Sequence of chain 1.G:
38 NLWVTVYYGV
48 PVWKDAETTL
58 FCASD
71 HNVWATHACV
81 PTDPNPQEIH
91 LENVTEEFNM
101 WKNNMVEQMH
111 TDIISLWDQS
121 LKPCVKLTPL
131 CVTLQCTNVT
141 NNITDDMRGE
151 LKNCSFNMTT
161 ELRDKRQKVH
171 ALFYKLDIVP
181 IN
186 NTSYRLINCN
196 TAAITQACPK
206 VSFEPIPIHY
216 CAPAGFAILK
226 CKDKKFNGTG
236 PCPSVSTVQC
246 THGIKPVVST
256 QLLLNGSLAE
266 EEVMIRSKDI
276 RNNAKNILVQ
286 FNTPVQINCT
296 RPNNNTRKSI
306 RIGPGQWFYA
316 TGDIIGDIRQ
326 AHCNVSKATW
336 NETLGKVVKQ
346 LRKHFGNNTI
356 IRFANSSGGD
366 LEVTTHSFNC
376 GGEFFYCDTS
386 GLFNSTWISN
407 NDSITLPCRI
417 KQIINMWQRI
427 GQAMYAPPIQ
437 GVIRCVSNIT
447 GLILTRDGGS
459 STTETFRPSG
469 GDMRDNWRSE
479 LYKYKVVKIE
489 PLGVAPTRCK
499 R

This small molecule binds to this protein.
Small molecule (SMILES): CC(=O)N[C@@H]1[C@@H](O)[C@H](O)[C@@H](CO)O[C@H]1O

Binding-site contacts:
Ligand atom C1 contacts residue ARG440 of chain 1.G at 3.6 Å.
Ligand atom O5 contacts residue VAL442 of chain 1.G at 4.4 Å.
Ligand atom C8 contacts residue ASN329 of chain 1.G at 3.9 Å.
Ligand atom O7 contacts residue ASN293 of chain 1.G at 3.3 Å (h-bond).
Ligand atom C8 contacts residue ASN293 of chain 1.G at 3.7 Å.
Ligand atom C5 contacts residue ASN293 of chain 1.G at 3.6 Å.
Ligand atom C3 contacts residue GLN291 of chain 1.G at 3.2 Å.
Ligand atom C2 contacts residue GLN291 of chain 1.G at 3.4 Å.
Ligand atom O5 contacts residue ARG440 of chain 1.G at 3.2 Å (salt-bridge).
Ligand atom C1 contacts residue VAL442 of chain 1.G at 4.2 Å (hydrophobic).
Ligand atom C1 contacts residue ASN293 of chain 1.G at 1.4 Å.
Ligand atom C4 contacts residue ASN293 of chain 1.G at 4.2 Å.
Ligand atom N2 contacts residue ASN293 of chain 1.G at 2.9 Å (h-bond).
Ligand atom C5 contacts residue ARG440 of chain 1.G at 4.4 Å.
Ligand atom C7 contacts residue ASN293 of chain 1.G at 3.3 Å.
Ligand atom C7 contacts residue GLN291 of chain 1.G at 4.0 Å.
Ligand atom O5 contacts residue ASN293 of chain 1.G at 2.3 Å (h-bond).
Ligand atom C8 contacts residue SER331 of chain 1.G at 3.6 Å.
Ligand atom O7 contacts residue ASN329 of chain 1.G at 4.3 Å.
Ligand atom C4 contacts residue GLN291 of chain 1.G at 4.4 Å.
Ligand atom C1 contacts residue GLN291 of chain 1.G at 3.7 Å.
Ligand atom C8 contacts residue GLN291 of chain 1.G at 3.3 Å.
Ligand atom C8 contacts residue VAL330 of chain 1.G at 4.1 Å (hydrophobic).
Ligand atom C2 contacts residue ASN293 of chain 1.G at 2.5 Å.
Ligand atom C3 contacts residue ASN293 of chain 1.G at 3.8 Å.
Ligand atom O6 contacts residue ARG440 of chain 1.G at 3.7 Å.
Ligand atom O3 contacts residue GLN291 of chain 1.G at 3.9 Å.
Ligand atom N2 contacts residue GLN291 of chain 1.G at 2.9 Å (h-bond).